Binding-site contacts:
Ligand atom C2 contacts residue MN1 of chain 1.X at 3.1 Å.
Ligand atom O3 contacts residue ASP327 of chain 1.D at 3.1 Å (salt-bridge).
Ligand atom O2 contacts residue HIS257 of chain 1.D at 3.2 Å.
Ligand atom O2 contacts residue GLU219 of chain 1.D at 3.2 Å (salt-bridge).
Ligand atom O4 contacts residue RNS1 of chain 1.U at 0.7 Å.
Ligand atom C5 contacts residue TRP179 of chain 1.D at 3.7 Å (hydrophobic).
Ligand atom O2 contacts residue MN1 of chain 1.W at 2.3 Å.
Ligand atom C4 contacts residue ASP327 of chain 1.D at 3.5 Å.
Ligand atom C3 contacts residue GLU219 of chain 1.D at 3.4 Å.
Ligand atom C4 contacts residue RNS1 of chain 1.U at 0.6 Å.
Ligand atom O1 contacts residue RNS1 of chain 1.U at 0.3 Å (h-bond).
Ligand atom O1 contacts residue HIS257 of chain 1.D at 3.6 Å.
Ligand atom C5 contacts residue RNS1 of chain 1.U at 1.1 Å.
Ligand atom C2 contacts residue GLU219 of chain 1.D at 3.4 Å.
Ligand atom O2 contacts residue ASP327 of chain 1.D at 2.7 Å (salt-bridge).
Ligand atom O5 contacts residue MN1 of chain 1.X at 3.6 Å.
Ligand atom C6 contacts residue RNS1 of chain 1.U at 1.7 Å.
Ligand atom O1 contacts residue ASP289 of chain 1.D at 3.5 Å (salt-bridge).
Ligand atom C2 contacts residue HIS257 of chain 1.D at 3.5 Å.
Ligand atom O3 contacts residue HIS281 of chain 1.D at 3.0 Å.
Ligand atom C3 contacts residue ASP327 of chain 1.D at 3.6 Å.
Ligand atom O1 contacts residue LYS221 of chain 1.D at 2.9 Å (salt-bridge).
Ligand atom C6 contacts residue PHE66 of chain 1.C at 3.6 Å (hydrophobic).
Ligand atom O5 contacts residue RNS1 of chain 1.U at 1.7 Å.
Ligand atom O1 contacts residue PHE66 of chain 1.C at 3.4 Å.
Ligand atom O3 contacts residue RNS1 of chain 1.U at 0.4 Å (h-bond).
Ligand atom C1 contacts residue MN1 of chain 1.X at 3.1 Å.
Ligand atom O3 contacts residue MN1 of chain 1.W at 2.3 Å.
Ligand atom C3 contacts residue RNS1 of chain 1.U at 0.4 Å.
Ligand atom C2 contacts residue RNS1 of chain 1.U at 0.2 Å.
Ligand atom O2 contacts residue MN1 of chain 1.X at 2.2 Å.
Ligand atom O5 contacts residue PHE66 of chain 1.C at 3.0 Å.
Ligand atom C1 contacts residue RNS1 of chain 1.U at 0.4 Å.
Ligand atom C2 contacts residue MN1 of chain 1.W at 3.1 Å.
Ligand atom C3 contacts residue MN1 of chain 1.W at 3.2 Å.
Ligand atom O3 contacts residue GLU219 of chain 1.D at 2.5 Å (salt-bridge).
Ligand atom O1 contacts residue MN1 of chain 1.X at 2.2 Å.
Ligand atom O2 contacts residue ASP254 of chain 1.D at 3.2 Å (salt-bridge).
Ligand atom C1 contacts residue TRP179 of chain 1.D at 3.5 Å (hydrophobic).
Ligand atom O2 contacts residue RNS1 of chain 1.U at 0.1 Å (h-bond).

Sequence of chain 1.D:
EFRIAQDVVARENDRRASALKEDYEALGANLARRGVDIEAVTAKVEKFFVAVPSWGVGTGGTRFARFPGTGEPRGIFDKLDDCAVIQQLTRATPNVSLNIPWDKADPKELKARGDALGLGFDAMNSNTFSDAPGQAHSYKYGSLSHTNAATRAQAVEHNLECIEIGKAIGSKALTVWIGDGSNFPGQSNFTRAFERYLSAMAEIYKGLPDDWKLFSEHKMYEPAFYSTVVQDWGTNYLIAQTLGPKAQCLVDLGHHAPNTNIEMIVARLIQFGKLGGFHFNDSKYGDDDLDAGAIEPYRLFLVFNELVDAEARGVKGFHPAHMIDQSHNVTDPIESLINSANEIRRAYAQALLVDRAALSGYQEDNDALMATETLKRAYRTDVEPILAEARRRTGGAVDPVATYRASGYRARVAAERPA

The protein below binds the small molecule below.
Small molecule (SMILES): C[C@@H]1O[C@H](O)[C@H](O)[C@H](O)[C@H]1O

Sequence of chain 1.C:
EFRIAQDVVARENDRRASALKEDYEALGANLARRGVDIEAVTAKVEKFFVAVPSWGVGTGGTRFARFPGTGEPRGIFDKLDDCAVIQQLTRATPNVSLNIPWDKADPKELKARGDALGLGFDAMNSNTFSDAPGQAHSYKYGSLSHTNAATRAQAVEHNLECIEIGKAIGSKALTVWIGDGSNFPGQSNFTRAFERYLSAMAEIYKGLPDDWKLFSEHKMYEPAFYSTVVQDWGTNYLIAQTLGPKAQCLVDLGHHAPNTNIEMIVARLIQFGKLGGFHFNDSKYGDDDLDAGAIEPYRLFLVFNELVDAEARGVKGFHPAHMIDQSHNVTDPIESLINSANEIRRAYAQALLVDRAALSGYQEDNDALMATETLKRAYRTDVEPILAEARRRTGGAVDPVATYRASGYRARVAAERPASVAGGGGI